The small molecule below binds the protein below.
Small molecule (SMILES): Nc1ccn([C@H]2C[C@H](O)[C@@H](COP(=O)(O)O)O2)c(=O)n1

Sequence of chain 23.C:
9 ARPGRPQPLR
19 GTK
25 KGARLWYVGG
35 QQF

Sequence of chain 23.A:
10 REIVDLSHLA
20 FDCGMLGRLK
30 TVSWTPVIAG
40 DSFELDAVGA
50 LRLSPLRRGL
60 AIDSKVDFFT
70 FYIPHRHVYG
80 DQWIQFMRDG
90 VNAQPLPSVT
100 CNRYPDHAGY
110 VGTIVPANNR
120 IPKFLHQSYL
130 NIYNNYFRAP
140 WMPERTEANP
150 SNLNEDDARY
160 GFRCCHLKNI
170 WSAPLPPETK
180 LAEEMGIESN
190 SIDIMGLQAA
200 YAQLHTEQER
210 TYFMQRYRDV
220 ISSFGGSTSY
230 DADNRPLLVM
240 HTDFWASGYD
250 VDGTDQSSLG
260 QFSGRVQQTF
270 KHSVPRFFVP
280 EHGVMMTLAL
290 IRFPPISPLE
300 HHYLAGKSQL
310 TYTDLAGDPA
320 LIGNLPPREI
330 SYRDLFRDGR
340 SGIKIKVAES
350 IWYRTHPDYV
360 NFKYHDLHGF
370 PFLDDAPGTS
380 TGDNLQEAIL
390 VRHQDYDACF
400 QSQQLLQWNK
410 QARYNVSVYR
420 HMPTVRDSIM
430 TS

Binding-site contacts:
Ligand atom OP2 contacts residue ASP242 of chain 23.A at 3.9 Å.
Ligand atom C2' contacts residue LYS25 of chain 23.C at 3.8 Å.
Ligand atom C5' contacts residue ASP242 of chain 23.A at 4.4 Å.